Binding-site contacts:
Ligand atom C5 contacts residue LEU141 of chain 1.B at 3.8 Å (hydrophobic).
Ligand atom F6 contacts residue LEU141 of chain 1.B at 3.2 Å.
Ligand atom F5 contacts residue LEU57 of chain 1.B at 3.1 Å.
Ligand atom F5 contacts residue PHE140 of chain 1.B at 3.3 Å.
Ligand atom C1 contacts residue PHE93 of chain 1.B at 4.0 Å (hydrophobic).
Ligand atom F2 contacts residue ILE318 of chain 1.B at 3.8 Å.
Ligand atom C7 contacts residue PHE93 of chain 1.B at 3.6 Å (hydrophobic).
Ligand atom C2 contacts residue SER48 of chain 1.B at 4.0 Å.
Ligand atom C7 contacts residue NAJ1 of chain 1.L at 3.3 Å.
Ligand atom F4 contacts residue LEU57 of chain 1.B at 3.3 Å.
Ligand atom F3 contacts residue LEU309 of chain 1.A at 3.7 Å.
Ligand atom C5 contacts residue SER48 of chain 1.B at 4.0 Å.
Ligand atom C3 contacts residue LEU116 of chain 1.B at 3.7 Å (hydrophobic).
Ligand atom C4 contacts residue LEU116 of chain 1.B at 3.8 Å (hydrophobic).
Ligand atom F3 contacts residue VAL294 of chain 1.B at 3.5 Å.
Ligand atom C1 contacts residue SER48 of chain 1.B at 3.4 Å.
Ligand atom F6 contacts residue SER48 of chain 1.B at 3.2 Å.
Ligand atom C7 contacts residue CYS174 of chain 1.B at 3.7 Å (hydrophobic).
Ligand atom O1 contacts residue CYS46 of chain 1.B at 3.4 Å (h-bond).
Ligand atom C6 contacts residue LEU141 of chain 1.B at 3.7 Å (hydrophobic).
Ligand atom F5 contacts residue LEU141 of chain 1.B at 3.4 Å.
Ligand atom C6 contacts residue SER48 of chain 1.B at 3.5 Å.
Ligand atom C2 contacts residue VAL294 of chain 1.B at 3.8 Å (hydrophobic).
Ligand atom C4 contacts residue LEU57 of chain 1.B at 3.8 Å (hydrophobic).
Ligand atom F3 contacts residue LEU116 of chain 1.B at 3.8 Å.
Ligand atom O1 contacts residue SER48 of chain 1.B at 2.5 Å (h-bond).
Ligand atom O1 contacts residue NAJ1 of chain 1.L at 3.0 Å.
Ligand atom O1 contacts residue ZN1 of chain 1.J at 1.9 Å.
Ligand atom F2 contacts residue NAJ1 of chain 1.L at 2.8 Å.
Ligand atom F2 contacts residue VAL294 of chain 1.B at 3.8 Å.
Ligand atom F3 contacts residue ILE318 of chain 1.B at 3.6 Å.
Ligand atom F6 contacts residue HIS67 of chain 1.B at 3.2 Å.
Ligand atom C5 contacts residue LEU57 of chain 1.B at 3.5 Å (hydrophobic).
Ligand atom F4 contacts residue LEU116 of chain 1.B at 4.0 Å.
Ligand atom O1 contacts residue HIS67 of chain 1.B at 3.1 Å (h-bond).
Ligand atom C3 contacts residue VAL294 of chain 1.B at 3.6 Å (hydrophobic).
Ligand atom O1 contacts residue CYS174 of chain 1.B at 3.4 Å (h-bond).
Ligand atom C7 contacts residue SER48 of chain 1.B at 3.5 Å.
Ligand atom C7 contacts residue HIS67 of chain 1.B at 3.6 Å.
Ligand atom C7 contacts residue ZN1 of chain 1.J at 2.9 Å.

Sequence of chain 1.B:
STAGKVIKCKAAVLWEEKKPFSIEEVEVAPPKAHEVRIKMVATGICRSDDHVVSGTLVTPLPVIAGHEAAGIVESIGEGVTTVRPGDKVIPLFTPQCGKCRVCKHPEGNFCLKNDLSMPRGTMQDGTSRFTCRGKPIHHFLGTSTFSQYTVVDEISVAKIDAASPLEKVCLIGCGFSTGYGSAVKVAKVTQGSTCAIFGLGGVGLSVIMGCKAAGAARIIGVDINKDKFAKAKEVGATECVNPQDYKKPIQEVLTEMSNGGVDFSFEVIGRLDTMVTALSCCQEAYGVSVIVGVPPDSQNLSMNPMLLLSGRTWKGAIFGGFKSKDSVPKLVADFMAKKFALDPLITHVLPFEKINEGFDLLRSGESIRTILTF

A protein and the small-molecule ligand that binds it are described below.
Small molecule (SMILES): OCc1c(F)c(F)c(F)c(F)c1F

Sequence of chain 1.A:
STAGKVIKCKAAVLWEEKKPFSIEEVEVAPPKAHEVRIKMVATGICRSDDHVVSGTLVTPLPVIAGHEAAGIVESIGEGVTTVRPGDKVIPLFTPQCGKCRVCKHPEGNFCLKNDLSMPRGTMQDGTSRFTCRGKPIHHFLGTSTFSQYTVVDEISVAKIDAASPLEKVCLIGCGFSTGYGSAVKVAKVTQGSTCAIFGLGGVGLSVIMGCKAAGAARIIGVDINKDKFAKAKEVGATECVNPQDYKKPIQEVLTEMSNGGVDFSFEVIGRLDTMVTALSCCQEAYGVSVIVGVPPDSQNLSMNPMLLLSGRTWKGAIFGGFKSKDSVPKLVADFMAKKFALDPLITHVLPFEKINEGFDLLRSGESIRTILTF